Sequence of chain 1.A:
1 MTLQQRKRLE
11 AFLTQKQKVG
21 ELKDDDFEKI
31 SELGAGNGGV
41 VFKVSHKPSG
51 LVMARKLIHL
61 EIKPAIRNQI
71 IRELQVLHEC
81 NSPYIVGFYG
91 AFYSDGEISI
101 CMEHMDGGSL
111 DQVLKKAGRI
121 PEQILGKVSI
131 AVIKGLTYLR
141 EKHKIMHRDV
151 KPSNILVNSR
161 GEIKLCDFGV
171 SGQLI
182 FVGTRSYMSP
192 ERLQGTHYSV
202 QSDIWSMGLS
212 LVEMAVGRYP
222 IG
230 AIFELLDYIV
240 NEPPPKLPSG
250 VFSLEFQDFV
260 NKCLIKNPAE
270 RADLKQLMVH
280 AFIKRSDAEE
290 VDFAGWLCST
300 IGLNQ

Binding-site contacts:
Ligand atom O1G contacts residue ASN154 of chain 1.A at 2.8 Å (h-bond).
Ligand atom O1B contacts residue MG1 of chain 1.D at 1.9 Å.
Ligand atom N3B contacts residue ASN37 of chain 1.A at 2.3 Å (h-bond).
Ligand atom N6 contacts residue LEU156 of chain 1.A at 3.5 Å.
Ligand atom O2' contacts residue SER109 of chain 1.A at 2.9 Å (h-bond).
Ligand atom C5' contacts residue ALA35 of chain 1.A at 3.4 Å (hydrophobic).
Ligand atom N6 contacts residue GLU103 of chain 1.A at 2.8 Å (salt-bridge).
Ligand atom O2' contacts residue GLN112 of chain 1.A at 2.9 Å (h-bond).
Ligand atom O3G contacts residue LYS56 of chain 1.A at 3.1 Å (salt-bridge).
Ligand atom N1 contacts residue MET105 of chain 1.A at 3.0 Å (h-bond).
Ligand atom O1G contacts residue MG1 of chain 1.D at 1.9 Å.
Ligand atom PB contacts residue MG1 of chain 1.D at 3.1 Å.
Ligand atom O4' contacts residue VAL41 of chain 1.A at 3.4 Å.
Ligand atom O2B contacts residue SER153 of chain 1.A at 2.9 Å (h-bond).
Ligand atom O3A contacts residue GLY36 of chain 1.A at 3.5 Å.
Ligand atom C2 contacts residue MET105 of chain 1.A at 3.2 Å (hydrophobic).
Ligand atom O2G contacts residue LYS151 of chain 1.A at 3.2 Å (salt-bridge).
Ligand atom PG contacts residue ASN37 of chain 1.A at 3.3 Å.
Ligand atom O1G contacts residue ASP167 of chain 1.A at 2.7 Å (salt-bridge).
Ligand atom O2A contacts residue ASP167 of chain 1.A at 2.8 Å (salt-bridge).
Ligand atom C6 contacts residue ALA54 of chain 1.A at 3.6 Å (hydrophobic).
Ligand atom N3B contacts residue LYS151 of chain 1.A at 3.5 Å (salt-bridge).
Ligand atom O2G contacts residue 77D1 of chain 1.E at 3.5 Å (h-bond).
Ligand atom PA contacts residue MG1 of chain 1.D at 3.2 Å.
Ligand atom C6 contacts residue LEU156 of chain 1.A at 3.5 Å (hydrophobic).
Ligand atom O1B contacts residue SER153 of chain 1.A at 2.7 Å (h-bond).
Ligand atom O3' contacts residue GLN112 of chain 1.A at 3.5 Å (h-bond).
Ligand atom O1B contacts residue ASN154 of chain 1.A at 3.0 Å (h-bond).
Ligand atom N6 contacts residue ALA54 of chain 1.A at 3.4 Å.
Ligand atom O2A contacts residue LYS56 of chain 1.A at 2.8 Å (salt-bridge).
Ligand atom O1A contacts residue GLY39 of chain 1.A at 3.4 Å (h-bond).
Ligand atom O2G contacts residue ASP149 of chain 1.A at 2.6 Å (salt-bridge).
Ligand atom O3A contacts residue MG1 of chain 1.D at 3.5 Å.
Ligand atom O2A contacts residue MG1 of chain 1.D at 2.0 Å.
Ligand atom PG contacts residue MG1 of chain 1.D at 3.1 Å.
Ligand atom N3B contacts residue MG1 of chain 1.D at 3.5 Å.
Ligand atom O5' contacts residue VAL41 of chain 1.A at 3.5 Å.
Ligand atom O3G contacts residue 77D1 of chain 1.E at 2.8 Å (h-bond).
Ligand atom PB contacts residue SER153 of chain 1.A at 3.3 Å.
Ligand atom O2G contacts residue ASN37 of chain 1.A at 3.3 Å (h-bond).

This protein binds this small molecule.
Small molecule (SMILES): Nc1ncnc2c1ncn2[C@@H]1O[C@H](CO[P](=O)(O)O[P](=O)(O)NP(=O)(O)O)[C@@H](O)[C@H]1O